Sequence of chain 1.B:
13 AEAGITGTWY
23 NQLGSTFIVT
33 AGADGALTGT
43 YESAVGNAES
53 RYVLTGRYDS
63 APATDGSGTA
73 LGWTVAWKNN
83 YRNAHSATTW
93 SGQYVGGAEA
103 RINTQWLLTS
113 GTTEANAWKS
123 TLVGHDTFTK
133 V

Sequence of chain 2.A:
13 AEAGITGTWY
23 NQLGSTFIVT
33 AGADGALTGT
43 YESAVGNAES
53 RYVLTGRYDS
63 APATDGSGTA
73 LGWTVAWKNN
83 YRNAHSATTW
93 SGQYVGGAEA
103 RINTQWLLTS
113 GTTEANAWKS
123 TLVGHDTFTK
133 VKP

Binding-site contacts:
Ligand atom C7 contacts residue TRP79 of chain 1.B at 3.9 Å (hydrophobic).
Ligand atom C3 contacts residue SER27 of chain 1.B at 3.9 Å.
Ligand atom N2 contacts residue SER45 of chain 1.B at 3.1 Å (h-bond).
Ligand atom S1 contacts residue TRP92 of chain 1.B at 3.9 Å.
Ligand atom N3 contacts residue SER27 of chain 1.B at 2.9 Å (h-bond).
Ligand atom S1 contacts residue TRP79 of chain 1.B at 3.6 Å.
Ligand atom C8 contacts residue VAL47 of chain 1.B at 3.8 Å (hydrophobic).
Ligand atom C7 contacts residue VAL47 of chain 1.B at 3.3 Å (hydrophobic).
Ligand atom C10 contacts residue ASN49 of chain 1.B at 3.5 Å.
Ligand atom C3 contacts residue TYR43 of chain 1.B at 3.5 Å (hydrophobic).
Ligand atom N1 contacts residue LEU25 of chain 1.B at 3.6 Å.
Ligand atom C10 contacts residue TRP79 of chain 1.B at 3.6 Å (hydrophobic).
Ligand atom C3 contacts residue SER45 of chain 1.B at 3.8 Å.
Ligand atom C4 contacts residue VAL47 of chain 1.B at 3.5 Å (hydrophobic).
Ligand atom S1 contacts residue THR90 of chain 1.B at 3.2 Å (h-bond).
Ligand atom C11 contacts residue ASN49 of chain 1.B at 3.6 Å.
Ligand atom O12 contacts residue ALA86 of chain 1.B at 3.9 Å.
Ligand atom C9 contacts residue ALA50 of chain 1.B at 3.7 Å (hydrophobic).
Ligand atom N3 contacts residue ASN23 of chain 1.B at 3.1 Å (h-bond).
Ligand atom N2 contacts residue VAL47 of chain 1.B at 3.4 Å.
Ligand atom C3 contacts residue ASP128 of chain 1.B at 3.7 Å.
Ligand atom C8 contacts residue TRP79 of chain 1.B at 3.9 Å (hydrophobic).
Ligand atom C2 contacts residue TRP120 of chain 2.A at 3.7 Å (hydrophobic).
Ligand atom C7 contacts residue SER45 of chain 1.B at 3.7 Å.
Ligand atom O11 contacts residue GLY48 of chain 1.B at 3.1 Å.
Ligand atom C9 contacts residue TRP79 of chain 1.B at 3.8 Å (hydrophobic).
Ligand atom N3 contacts residue ASP128 of chain 1.B at 3.6 Å.
Ligand atom N2 contacts residue LEU25 of chain 1.B at 3.7 Å.
Ligand atom N3 contacts residue TYR43 of chain 1.B at 2.6 Å (h-bond).
Ligand atom N3 contacts residue SER45 of chain 1.B at 3.8 Å.
Ligand atom C6 contacts residue TRP108 of chain 1.B at 3.5 Å (hydrophobic).
Ligand atom C5 contacts residue TRP108 of chain 1.B at 3.7 Å (hydrophobic).
Ligand atom N3 contacts residue LEU25 of chain 1.B at 3.5 Å.
Ligand atom N1 contacts residue ASP128 of chain 1.B at 2.9 Å (salt-bridge).
Ligand atom O11 contacts residue ASN49 of chain 1.B at 2.9 Å (h-bond).
Ligand atom C8 contacts residue LEU110 of chain 1.B at 3.9 Å (hydrophobic).
Ligand atom O12 contacts residue SER88 of chain 1.B at 3.2 Å (h-bond).
Ligand atom C9 contacts residue VAL47 of chain 1.B at 3.4 Å (hydrophobic).
Ligand atom C4 contacts residue TRP120 of chain 2.A at 3.8 Å (hydrophobic).
Ligand atom C3 contacts residue LEU25 of chain 1.B at 3.3 Å (hydrophobic).

A small-molecule ligand and the protein it binds are described below.
Small molecule (SMILES): N=C1N[C@H]2[C@H](CS[C@H]2CCCCC(=O)O)N1